This small molecule binds to this protein.
Small molecule (SMILES): Nc1ccn([C@@H]2O[C@H](CO[P](=O)(O)O[C@H]3[C@@H](O)[C@H](n4cnc5c(=O)nc(N)[nH]c54)O[C@@H]3CO[P](=O)(O)O[C@H]3[C@@H](O)[C@H](n4ccc(=O)[nH]c4=O)O[C@@H]3CO[P](=O)(O)O[C@H]3[C@@H](O)[C@H](n4cnc5c(N)ncnc54)O[C@@H]3COP(=O)=O)[C@@H](O[P](=O)(O)OC[C@H]3O[C@@H](n4ccc(N)nc4=O)[C@H](O)[C@@H]3O[P](=O)(O)OC[C@H]3O[C@@H](n4ccc(N)nc4=O)[C@H](O)[C@@H]3O[P](=O)(O)OC[C@H]3O[C@@H](n4ccc(=O)[nH]c4=O)[C@H](O)[C@@H]3O[P](=O)(O)OC[C@H]3O[C@@H](n4cnc5c(N)ncnc54)[C@H](O)[C@@H]3O)[C@H]2O)c(=O)n1

Binding-site contacts:
Ligand atom O5' contacts residue MG1 of chain 1.ZS at 4.3 Å.
Ligand atom P contacts residue MG1 of chain 1.ZS at 3.9 Å.
Ligand atom O2' contacts residue MG1 of chain 1.MQ at 2.8 Å.
Ligand atom OP1 contacts residue MG1 of chain 1.ZS at 2.5 Å.
Ligand atom C5' contacts residue LYS44 of chain 1.OB at 4.3 Å.
Ligand atom O3' contacts residue MG1 of chain 1.ZS at 4.5 Å.
Ligand atom O3' contacts residue LYS44 of chain 1.OB at 4.1 Å.
Ligand atom OP2 contacts residue MG1 of chain 1.ZS at 3.0 Å.
Ligand atom OP1 contacts residue LYS44 of chain 1.OB at 2.9 Å (salt-bridge).
Ligand atom C2' contacts residue MG1 of chain 1.MQ at 4.1 Å.
Ligand atom O3' contacts residue MG1 of chain 1.ZS at 4.3 Å.
Ligand atom P contacts residue LYS44 of chain 1.OB at 4.1 Å.

Sequence of chain 1.OB:
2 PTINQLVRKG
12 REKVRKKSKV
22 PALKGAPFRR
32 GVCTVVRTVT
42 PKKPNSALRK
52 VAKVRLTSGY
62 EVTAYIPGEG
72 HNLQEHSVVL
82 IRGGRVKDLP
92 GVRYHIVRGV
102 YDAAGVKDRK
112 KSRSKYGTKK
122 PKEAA